This protein binds this small molecule.
Small molecule (SMILES): COC1=C(OC)C(=O)C(C/C=C(\C)CC/C=C(\C)CC/C=C(\C)CC/C=C(\C)CC/C=C(\C)CC/C=C(\C)CC/C=C(\C)CC/C=C(\C)CC/C=C(\C)CCC=C(C)C)=C(C)C1=O

Sequence of chain 1.C:
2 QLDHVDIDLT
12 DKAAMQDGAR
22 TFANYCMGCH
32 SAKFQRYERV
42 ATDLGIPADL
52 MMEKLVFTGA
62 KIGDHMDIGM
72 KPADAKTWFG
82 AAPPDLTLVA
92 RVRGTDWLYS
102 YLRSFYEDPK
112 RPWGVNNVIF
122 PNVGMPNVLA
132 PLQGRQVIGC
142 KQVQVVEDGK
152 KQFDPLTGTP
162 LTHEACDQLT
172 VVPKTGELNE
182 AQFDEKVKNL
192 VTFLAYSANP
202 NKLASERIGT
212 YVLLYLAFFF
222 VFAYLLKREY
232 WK

Binding-site contacts:
Ligand atom C27 contacts residue TRP169 of chain 1.G at 3.8 Å (hydrophobic).
Ligand atom C1M contacts residue MET313 of chain 1.G at 3.3 Å (hydrophobic).
Ligand atom C11 contacts residue ILE152 of chain 1.G at 3.8 Å (hydrophobic).
Ligand atom C3M contacts residue ILE287 of chain 1.G at 3.1 Å (hydrophobic).
Ligand atom C3M contacts residue TYR297 of chain 1.G at 3.7 Å (hydrophobic).
Ligand atom C10 contacts residue MET130 of chain 1.G at 3.7 Å (hydrophobic).
Ligand atom C8 contacts residue ILE152 of chain 1.G at 3.5 Å (hydrophobic).
Ligand atom O2 contacts residue HIS153 of chain 1.F at 2.2 Å (h-bond).
Ligand atom C5 contacts residue PRO289 of chain 1.G at 3.6 Å (hydrophobic).
Ligand atom C1M contacts residue HIS153 of chain 1.F at 3.7 Å.
Ligand atom C46 contacts residue ALA27 of chain 1.F at 3.7 Å (hydrophobic).
Ligand atom C8 contacts residue MET313 of chain 1.G at 3.7 Å (hydrophobic).
Ligand atom O2 contacts residue VAL151 of chain 1.G at 3.3 Å.
Ligand atom C50 contacts residue GLY20 of chain 1.F at 3.5 Å.
Ligand atom C4 contacts residue PRO289 of chain 1.G at 3.6 Å (hydrophobic).
Ligand atom C33 contacts residue TRP54 of chain 1.B at 3.8 Å (hydrophobic).
Ligand atom C2 contacts residue TYR297 of chain 1.G at 3.4 Å (hydrophobic).
Ligand atom O5 contacts residue PRO289 of chain 1.G at 3.2 Å.
Ligand atom C31 contacts residue TRP54 of chain 1.B at 3.8 Å (hydrophobic).
Ligand atom C55 contacts residue LEU43 of chain 1.B at 3.8 Å (hydrophobic).
Ligand atom O4 contacts residue GLY148 of chain 1.G at 3.5 Å.
Ligand atom C5 contacts residue ILE152 of chain 1.G at 3.5 Å (hydrophobic).
Ligand atom C2 contacts residue HIS153 of chain 1.F at 3.4 Å.
Ligand atom C51 contacts residue PHE220 of chain 1.C at 3.2 Å (hydrophobic).
Ligand atom C2 contacts residue VAL151 of chain 1.G at 3.3 Å (hydrophobic).
Ligand atom C20 contacts residue PHE156 of chain 1.G at 3.4 Å (hydrophobic).
Ligand atom C50 contacts residue ALA24 of chain 1.F at 3.8 Å (hydrophobic).
Ligand atom C7 contacts residue MET313 of chain 1.G at 3.6 Å (hydrophobic).
Ligand atom C40 contacts residue ALA24 of chain 1.F at 3.2 Å (hydrophobic).
Ligand atom C4M contacts residue PRO289 of chain 1.G at 3.5 Å (hydrophobic).
Ligand atom O2 contacts residue TYR297 of chain 1.G at 3.1 Å.
Ligand atom C3 contacts residue VAL151 of chain 1.G at 3.8 Å (hydrophobic).
Ligand atom C1 contacts residue TYR297 of chain 1.G at 3.7 Å (hydrophobic).
Ligand atom C4M contacts residue GLY148 of chain 1.G at 3.4 Å.
Ligand atom C30 contacts residue TRP169 of chain 1.G at 3.3 Å (hydrophobic).
Ligand atom O3 contacts residue VAL151 of chain 1.G at 3.7 Å.
Ligand atom C52 contacts residue PHE220 of chain 1.C at 3.5 Å (hydrophobic).
Ligand atom C16 contacts residue PHE134 of chain 1.G at 3.5 Å (hydrophobic).
Ligand atom C41 contacts residue LEU50 of chain 1.B at 3.4 Å (hydrophobic).
Ligand atom O5 contacts residue ILE152 of chain 1.G at 3.3 Å.

Sequence of chain 1.F:
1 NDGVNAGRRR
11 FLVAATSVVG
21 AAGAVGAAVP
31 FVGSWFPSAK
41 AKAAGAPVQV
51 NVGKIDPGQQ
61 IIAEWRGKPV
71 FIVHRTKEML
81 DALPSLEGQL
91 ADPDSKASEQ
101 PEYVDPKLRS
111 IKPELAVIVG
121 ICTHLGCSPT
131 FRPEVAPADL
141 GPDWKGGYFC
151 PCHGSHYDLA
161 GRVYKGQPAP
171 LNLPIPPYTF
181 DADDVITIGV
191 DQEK

Sequence of chain 1.G:
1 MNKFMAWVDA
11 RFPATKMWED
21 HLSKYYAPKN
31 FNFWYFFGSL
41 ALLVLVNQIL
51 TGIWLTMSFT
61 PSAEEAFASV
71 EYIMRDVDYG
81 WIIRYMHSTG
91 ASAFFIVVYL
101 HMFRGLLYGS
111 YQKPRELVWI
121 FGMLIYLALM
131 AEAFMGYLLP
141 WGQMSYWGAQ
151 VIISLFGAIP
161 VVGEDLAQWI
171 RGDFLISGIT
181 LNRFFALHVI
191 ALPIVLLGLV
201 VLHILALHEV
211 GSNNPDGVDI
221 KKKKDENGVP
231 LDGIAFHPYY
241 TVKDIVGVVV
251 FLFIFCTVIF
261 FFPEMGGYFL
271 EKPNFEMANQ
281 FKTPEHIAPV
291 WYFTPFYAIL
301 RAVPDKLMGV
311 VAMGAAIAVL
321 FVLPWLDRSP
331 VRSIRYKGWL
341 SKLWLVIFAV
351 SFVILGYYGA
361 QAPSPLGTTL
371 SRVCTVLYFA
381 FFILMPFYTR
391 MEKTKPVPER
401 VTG

Sequence of chain 1.B:
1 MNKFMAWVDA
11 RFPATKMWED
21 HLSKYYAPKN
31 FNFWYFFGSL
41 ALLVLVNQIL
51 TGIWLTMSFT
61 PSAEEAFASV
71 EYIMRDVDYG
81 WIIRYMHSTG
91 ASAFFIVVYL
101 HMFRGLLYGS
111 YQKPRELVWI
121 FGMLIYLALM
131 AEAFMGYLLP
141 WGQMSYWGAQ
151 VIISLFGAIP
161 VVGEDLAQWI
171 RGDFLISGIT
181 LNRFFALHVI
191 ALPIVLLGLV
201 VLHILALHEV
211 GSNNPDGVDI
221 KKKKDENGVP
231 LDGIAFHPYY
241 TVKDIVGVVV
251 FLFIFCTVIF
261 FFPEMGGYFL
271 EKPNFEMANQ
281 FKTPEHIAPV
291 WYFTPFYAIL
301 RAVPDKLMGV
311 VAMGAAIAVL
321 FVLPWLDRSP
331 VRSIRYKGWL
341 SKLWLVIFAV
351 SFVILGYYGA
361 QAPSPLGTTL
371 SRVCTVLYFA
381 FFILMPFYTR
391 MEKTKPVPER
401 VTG